Sequence of chain 1.C:
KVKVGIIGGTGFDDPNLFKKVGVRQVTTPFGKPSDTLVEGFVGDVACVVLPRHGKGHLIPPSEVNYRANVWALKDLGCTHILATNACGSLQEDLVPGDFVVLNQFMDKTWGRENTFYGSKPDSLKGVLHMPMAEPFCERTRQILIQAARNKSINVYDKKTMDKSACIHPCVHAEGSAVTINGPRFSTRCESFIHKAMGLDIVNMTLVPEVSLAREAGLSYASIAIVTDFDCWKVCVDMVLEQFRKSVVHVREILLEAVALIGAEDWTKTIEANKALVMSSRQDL

This protein binds this small molecule.
Small molecule (SMILES): CSC[C@H]1O[C@@H](n2cnc3c(N)ncnc32)[C@H](O)[C@@H]1O

Sequence of chain 1.B:
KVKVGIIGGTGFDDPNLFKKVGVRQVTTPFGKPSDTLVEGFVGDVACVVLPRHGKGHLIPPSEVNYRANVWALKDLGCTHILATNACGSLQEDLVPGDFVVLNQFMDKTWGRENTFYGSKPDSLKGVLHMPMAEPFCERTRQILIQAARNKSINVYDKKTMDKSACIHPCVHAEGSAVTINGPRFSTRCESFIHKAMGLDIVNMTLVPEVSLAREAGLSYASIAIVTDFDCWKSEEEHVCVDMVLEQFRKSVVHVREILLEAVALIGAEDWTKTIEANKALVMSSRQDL

Binding-site contacts:
Ligand atom C2' contacts residue SO41 of chain 1.I at 3.4 Å.
Ligand atom C6 contacts residue PHE208 of chain 1.C at 3.7 Å (hydrophobic).
Ligand atom CS contacts residue THR33 of chain 1.C at 3.6 Å.
Ligand atom N6 contacts residue ASP253 of chain 1.C at 3.1 Å (salt-bridge).
Ligand atom N3 contacts residue ASN226 of chain 1.C at 3.8 Å.
Ligand atom C4' contacts residue SO41 of chain 1.I at 3.2 Å.
Ligand atom C1' contacts residue SO41 of chain 1.I at 3.7 Å.
Ligand atom C5 contacts residue CYS110 of chain 1.C at 3.8 Å (hydrophobic).
Ligand atom N7 contacts residue ASP251 of chain 1.C at 2.8 Å (salt-bridge).
Ligand atom C3' contacts residue SO41 of chain 1.I at 3.0 Å.
Ligand atom N7 contacts residue CYS110 of chain 1.C at 3.3 Å.
Ligand atom O3' contacts residue PRO84 of chain 1.C at 3.8 Å.
Ligand atom C4 contacts residue PHE208 of chain 1.C at 3.7 Å (hydrophobic).
Ligand atom N1 contacts residue VAL225 of chain 1.C at 3.6 Å.
Ligand atom O2' contacts residue MET227 of chain 1.C at 3.2 Å (h-bond).
Ligand atom O2' contacts residue ASN226 of chain 1.C at 3.0 Å (h-bond).
Ligand atom C5 contacts residue GLY111 of chain 1.C at 3.5 Å.
Ligand atom C2 contacts residue MET227 of chain 1.C at 3.6 Å (hydrophobic).
Ligand atom C5 contacts residue PHE208 of chain 1.C at 3.7 Å (hydrophobic).
Ligand atom CS contacts residue GLN310 of chain 1.B at 3.7 Å.
Ligand atom O3' contacts residue SO41 of chain 1.I at 2.1 Å (h-bond).
Ligand atom C6 contacts residue VAL225 of chain 1.C at 3.8 Å (hydrophobic).
Ligand atom C8 contacts residue ASP251 of chain 1.C at 3.7 Å.
Ligand atom C6 contacts residue GLY111 of chain 1.C at 3.6 Å.
Ligand atom C8 contacts residue CYS110 of chain 1.C at 3.6 Å (hydrophobic).
Ligand atom O2' contacts residue SO41 of chain 1.I at 2.9 Å (h-bond).
Ligand atom N6 contacts residue GLY111 of chain 1.C at 3.3 Å.
Ligand atom O2' contacts residue ALA109 of chain 1.C at 3.4 Å (h-bond).
Ligand atom N7 contacts residue THR250 of chain 1.C at 3.4 Å (h-bond).
Ligand atom N6 contacts residue ASP251 of chain 1.C at 2.9 Å (salt-bridge).
Ligand atom N7 contacts residue GLY111 of chain 1.C at 3.4 Å (h-bond).
Ligand atom N6 contacts residue VAL225 of chain 1.C at 3.7 Å.
Ligand atom N3 contacts residue MET227 of chain 1.C at 3.6 Å.
Ligand atom O3' contacts residue HIS76 of chain 1.C at 3.8 Å.
Ligand atom N1 contacts residue PHE208 of chain 1.C at 3.6 Å.
Ligand atom C8 contacts residue THR250 of chain 1.C at 3.4 Å.
Ligand atom C5' contacts residue HIS152 of chain 1.B at 3.3 Å.
Ligand atom N9 contacts residue ALA109 of chain 1.C at 3.3 Å (h-bond).
Ligand atom C8 contacts residue ALA109 of chain 1.C at 3.7 Å (hydrophobic).
Ligand atom C1' contacts residue ALA109 of chain 1.C at 3.2 Å (hydrophobic).